Binding-site contacts:
Ligand atom O7 contacts residue ASN549 of chain 1.A at 4.5 Å.
Ligand atom C3 contacts residue ASN549 of chain 1.A at 3.9 Å.
Ligand atom O5 contacts residue ASN549 of chain 1.A at 2.4 Å (h-bond).
Ligand atom O7 contacts residue GLN548 of chain 1.A at 4.1 Å.
Ligand atom C7 contacts residue ASN549 of chain 1.A at 3.7 Å.
Ligand atom C5 contacts residue ASN549 of chain 1.A at 3.7 Å.
Ligand atom C1 contacts residue ASN549 of chain 1.A at 1.4 Å.
Ligand atom N2 contacts residue ASN549 of chain 1.A at 3.0 Å (h-bond).
Ligand atom C7 contacts residue PRO547 of chain 1.A at 3.4 Å (hydrophobic).
Ligand atom C4 contacts residue ASN549 of chain 1.A at 4.3 Å.
Ligand atom O7 contacts residue PRO547 of chain 1.A at 2.9 Å (h-bond).
Ligand atom C8 contacts residue ASN549 of chain 1.A at 3.7 Å.
Ligand atom C2 contacts residue ASN549 of chain 1.A at 2.5 Å.
Ligand atom C7 contacts residue GLN546 of chain 1.A at 4.4 Å.
Ligand atom O7 contacts residue GLN546 of chain 1.A at 3.4 Å (h-bond).
Ligand atom C8 contacts residue PRO547 of chain 1.A at 3.3 Å (hydrophobic).

Sequence of chain 1.A:
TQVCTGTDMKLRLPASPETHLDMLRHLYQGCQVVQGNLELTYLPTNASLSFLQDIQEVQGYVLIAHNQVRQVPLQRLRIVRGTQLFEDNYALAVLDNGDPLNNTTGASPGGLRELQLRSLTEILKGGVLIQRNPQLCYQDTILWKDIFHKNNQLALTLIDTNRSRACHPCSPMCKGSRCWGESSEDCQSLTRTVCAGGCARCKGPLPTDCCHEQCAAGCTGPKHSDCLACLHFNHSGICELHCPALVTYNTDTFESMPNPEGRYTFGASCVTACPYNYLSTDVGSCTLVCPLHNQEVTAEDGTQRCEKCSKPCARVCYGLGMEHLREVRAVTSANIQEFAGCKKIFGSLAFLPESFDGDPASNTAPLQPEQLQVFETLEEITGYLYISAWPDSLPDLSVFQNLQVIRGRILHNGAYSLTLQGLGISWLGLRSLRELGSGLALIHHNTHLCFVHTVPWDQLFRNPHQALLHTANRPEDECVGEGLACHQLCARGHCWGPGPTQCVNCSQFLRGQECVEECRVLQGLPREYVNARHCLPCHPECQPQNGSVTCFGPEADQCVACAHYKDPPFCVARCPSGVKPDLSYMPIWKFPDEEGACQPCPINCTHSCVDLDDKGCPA

This small molecule binds to this protein.
Small molecule (SMILES): CC(=O)N[C@@H]1[C@@H](O)[C@H](O)[C@@H](CO)O[C@H]1O